Binding-site contacts:
Ligand atom C5 contacts residue ASN156 of chain 1.G at 3.7 Å.
Ligand atom C7 contacts residue ALA131 of chain 1.G at 3.9 Å (hydrophobic).
Ligand atom C8 contacts residue ALA132 of chain 1.G at 3.9 Å (hydrophobic).
Ligand atom O7 contacts residue ALA132 of chain 1.G at 3.5 Å.
Ligand atom O7 contacts residue ASN156 of chain 1.G at 4.0 Å.
Ligand atom O6 contacts residue GLU172 of chain 1.F at 3.9 Å.
Ligand atom C3 contacts residue ASN156 of chain 1.G at 3.8 Å.
Ligand atom N2 contacts residue ASN156 of chain 1.G at 2.9 Å (h-bond).
Ligand atom O6 contacts residue HIS197 of chain 1.F at 3.2 Å.
Ligand atom C2 contacts residue ASN156 of chain 1.G at 2.5 Å.
Ligand atom O6 contacts residue ARG200 of chain 1.F at 3.6 Å (salt-bridge).
Ligand atom C4 contacts residue ASN156 of chain 1.G at 4.2 Å.
Ligand atom C7 contacts residue ALA132 of chain 1.G at 4.0 Å (hydrophobic).
Ligand atom C6 contacts residue HIS197 of chain 1.F at 4.1 Å.
Ligand atom N2 contacts residue ALA131 of chain 1.G at 4.1 Å.
Ligand atom C8 contacts residue ALA131 of chain 1.G at 3.5 Å (hydrophobic).
Ligand atom O5 contacts residue ASN156 of chain 1.G at 2.4 Å (h-bond).
Ligand atom C6 contacts residue GLU172 of chain 1.F at 3.7 Å.
Ligand atom C7 contacts residue ASN156 of chain 1.G at 3.6 Å.
Ligand atom C1 contacts residue ASN156 of chain 1.G at 1.4 Å.

Sequence of chain 1.G:
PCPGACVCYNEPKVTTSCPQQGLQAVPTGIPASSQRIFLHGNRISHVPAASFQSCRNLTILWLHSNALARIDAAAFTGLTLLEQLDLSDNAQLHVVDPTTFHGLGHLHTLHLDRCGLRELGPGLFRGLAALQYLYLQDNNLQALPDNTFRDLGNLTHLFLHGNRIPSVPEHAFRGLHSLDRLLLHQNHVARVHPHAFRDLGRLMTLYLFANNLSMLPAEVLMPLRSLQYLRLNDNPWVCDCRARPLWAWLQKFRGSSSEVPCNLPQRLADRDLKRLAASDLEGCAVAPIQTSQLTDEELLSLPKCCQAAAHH

This small molecule binds to this protein.
Small molecule (SMILES): CC(=O)N[C@@H]1[C@@H](O)[C@H](O)[C@@H](CO)O[C@H]1O

Sequence of chain 1.F:
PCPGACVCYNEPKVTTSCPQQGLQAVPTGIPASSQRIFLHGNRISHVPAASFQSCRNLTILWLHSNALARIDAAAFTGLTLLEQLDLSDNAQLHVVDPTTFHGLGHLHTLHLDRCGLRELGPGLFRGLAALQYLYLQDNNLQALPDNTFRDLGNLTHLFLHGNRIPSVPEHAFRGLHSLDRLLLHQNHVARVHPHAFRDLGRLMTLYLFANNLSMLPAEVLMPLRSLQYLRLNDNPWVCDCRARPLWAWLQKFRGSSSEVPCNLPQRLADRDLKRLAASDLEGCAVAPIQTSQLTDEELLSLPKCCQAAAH